Sequence of chain 1.M:
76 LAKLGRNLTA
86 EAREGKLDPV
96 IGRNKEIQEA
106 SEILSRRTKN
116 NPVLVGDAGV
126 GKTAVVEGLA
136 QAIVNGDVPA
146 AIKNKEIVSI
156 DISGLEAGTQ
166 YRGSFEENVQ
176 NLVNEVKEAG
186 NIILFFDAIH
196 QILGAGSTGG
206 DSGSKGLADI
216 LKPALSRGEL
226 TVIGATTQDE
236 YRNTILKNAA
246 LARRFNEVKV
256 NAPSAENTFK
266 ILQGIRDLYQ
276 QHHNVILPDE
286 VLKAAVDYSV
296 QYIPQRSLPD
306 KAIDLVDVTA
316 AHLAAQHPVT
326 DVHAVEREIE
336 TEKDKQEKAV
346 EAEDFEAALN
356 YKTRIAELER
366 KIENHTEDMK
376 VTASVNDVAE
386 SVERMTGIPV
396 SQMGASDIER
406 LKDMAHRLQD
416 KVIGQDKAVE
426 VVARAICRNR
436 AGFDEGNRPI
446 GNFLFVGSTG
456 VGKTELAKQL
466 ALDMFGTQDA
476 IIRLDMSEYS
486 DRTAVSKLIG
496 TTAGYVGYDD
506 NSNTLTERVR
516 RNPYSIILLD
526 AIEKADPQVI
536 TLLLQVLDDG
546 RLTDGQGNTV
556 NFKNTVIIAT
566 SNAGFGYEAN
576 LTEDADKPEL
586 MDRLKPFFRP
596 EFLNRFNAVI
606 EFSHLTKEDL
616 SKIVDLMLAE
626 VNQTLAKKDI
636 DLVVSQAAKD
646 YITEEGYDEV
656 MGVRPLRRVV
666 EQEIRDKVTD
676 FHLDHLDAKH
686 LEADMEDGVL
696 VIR

A protein and the small-molecule ligand that binds it are described below.
Small molecule (SMILES): Nc1ncnc2c1ncn2[C@@H]1O[C@H](COP(=O)(O)OP(=O)(O)OP(O)(O)=S)[C@@H](O)[C@H]1O

Binding-site contacts:
Ligand atom N3 contacts residue ILE266 of chain 1.M at 3.5 Å.
Ligand atom PB contacts residue MG1 of chain 1.KB at 2.3 Å.
Ligand atom O1A contacts residue LYS127 of chain 1.M at 2.6 Å (salt-bridge).
Ligand atom O4' contacts residue ASP305 of chain 1.M at 3.8 Å.
Ligand atom PG contacts residue GLY124 of chain 1.M at 3.8 Å.
Ligand atom O2A contacts residue LYS127 of chain 1.M at 2.9 Å (salt-bridge).
Ligand atom C4 contacts residue ILE266 of chain 1.M at 3.8 Å (hydrophobic).
Ligand atom O3G contacts residue ALA123 of chain 1.M at 3.8 Å.
Ligand atom PA contacts residue MG1 of chain 1.KB at 2.9 Å.
Ligand atom O2B contacts residue MG1 of chain 1.KB at 2.8 Å.
Ligand atom C8 contacts residue GLY126 of chain 1.M at 3.3 Å.
Ligand atom C4' contacts residue ASP305 of chain 1.M at 3.8 Å.
Ligand atom C2 contacts residue ILE266 of chain 1.M at 3.4 Å (hydrophobic).
Ligand atom O1A contacts residue VAL125 of chain 1.M at 3.7 Å.
Ligand atom N1 contacts residue ILE96 of chain 1.M at 3.8 Å.
Ligand atom O2A contacts residue ALA129 of chain 1.M at 3.3 Å (h-bond).
Ligand atom N1 contacts residue ILE266 of chain 1.M at 3.7 Å.
Ligand atom N6 contacts residue ILE96 of chain 1.M at 2.9 Å (h-bond).
Ligand atom O3A contacts residue THR128 of chain 1.M at 3.3 Å.
Ligand atom PA contacts residue GLY126 of chain 1.M at 3.5 Å.
Ligand atom PA contacts residue THR128 of chain 1.M at 3.8 Å.
Ligand atom C5' contacts residue ASP305 of chain 1.M at 3.5 Å.
Ligand atom O2A contacts residue THR128 of chain 1.M at 2.8 Å (h-bond).
Ligand atom S1G contacts residue ALA123 of chain 1.M at 3.5 Å.
Ligand atom C5 contacts residue ILE266 of chain 1.M at 3.8 Å (hydrophobic).
Ligand atom O3G contacts residue GLY124 of chain 1.M at 2.6 Å (h-bond).
Ligand atom O1A contacts residue GLY126 of chain 1.M at 2.9 Å (h-bond).
Ligand atom C5' contacts residue GLY126 of chain 1.M at 3.5 Å.
Ligand atom N6 contacts residue ILE266 of chain 1.M at 3.5 Å.
Ligand atom PA contacts residue LYS127 of chain 1.M at 3.2 Å.
Ligand atom O3B contacts residue MG1 of chain 1.KB at 3.8 Å.
Ligand atom N7 contacts residue GLY126 of chain 1.M at 3.8 Å.
Ligand atom O1B contacts residue MG1 of chain 1.KB at 2.2 Å.
Ligand atom O2G contacts residue MG1 of chain 1.KB at 3.6 Å.
Ligand atom O5' contacts residue MG1 of chain 1.KB at 3.5 Å.
Ligand atom O3A contacts residue MG1 of chain 1.KB at 1.9 Å.
Ligand atom O2A contacts residue GLY126 of chain 1.M at 3.0 Å.
Ligand atom O3G contacts residue VAL125 of chain 1.M at 3.7 Å.
Ligand atom O2A contacts residue MG1 of chain 1.KB at 3.0 Å.
Ligand atom C6 contacts residue ILE266 of chain 1.M at 3.5 Å (hydrophobic).